Binding-site contacts:
Ligand atom C22 contacts residue PHE208 of chain 1.B at 3.7 Å (hydrophobic).
Ligand atom O5 contacts residue ASN37 of chain 1.B at 3.3 Å (h-bond).
Ligand atom C3 contacts residue PHE96 of chain 1.B at 3.7 Å (hydrophobic).
Ligand atom C6 contacts residue ALA78 of chain 1.B at 3.9 Å (hydrophobic).
Ligand atom C17 contacts residue GLN115 of chain 1.B at 3.6 Å.
Ligand atom C11 contacts residue LEU36 of chain 1.B at 3.6 Å (hydrophobic).
Ligand atom C5 contacts residue MET77 of chain 1.B at 3.7 Å (hydrophobic).
Ligand atom C3 contacts residue GLN43 of chain 1.B at 3.2 Å.
Ligand atom O1 contacts residue PHE96 of chain 1.B at 3.5 Å.
Ligand atom O1 contacts residue ARG84 of chain 1.B at 2.9 Å (salt-bridge).
Ligand atom C6 contacts residue MET77 of chain 1.B at 3.8 Å (hydrophobic).
Ligand atom O5 contacts residue PHE222 of chain 1.B at 3.8 Å.
Ligand atom O1 contacts residue GLN43 of chain 1.B at 3.2 Å (h-bond).
Ligand atom O4 contacts residue CYS209 of chain 1.B at 3.0 Å.
Ligand atom F1 contacts residue PHE96 of chain 1.B at 3.3 Å.
Ligand atom C4 contacts residue MET77 of chain 1.B at 3.7 Å (hydrophobic).
Ligand atom C13 contacts residue ASN37 of chain 1.B at 3.9 Å.
Ligand atom C18 contacts residue ASN37 of chain 1.B at 3.4 Å.
Ligand atom C19 contacts residue TRP73 of chain 1.B at 3.9 Å (hydrophobic).
Ligand atom O4 contacts residue THR212 of chain 1.B at 3.4 Å (h-bond).
Ligand atom C2 contacts residue GLN43 of chain 1.B at 3.3 Å.
Ligand atom C7 contacts residue MET74 of chain 1.B at 3.9 Å (hydrophobic).
Ligand atom O2 contacts residue LEU36 of chain 1.B at 3.7 Å.
Ligand atom C12 contacts residue ASN37 of chain 1.B at 3.2 Å.
Ligand atom C15 contacts residue MET74 of chain 1.B at 3.9 Å (hydrophobic).
Ligand atom C19 contacts residue MET77 of chain 1.B at 3.9 Å (hydrophobic).
Ligand atom C21 contacts residue THR212 of chain 1.B at 3.8 Å.
Ligand atom O2 contacts residue ASN37 of chain 1.B at 2.9 Å (h-bond).
Ligand atom C16 contacts residue GLN115 of chain 1.B at 3.8 Å.
Ligand atom O3 contacts residue GLN115 of chain 1.B at 2.5 Å (h-bond).
Ligand atom C1 contacts residue LEU36 of chain 1.B at 3.4 Å (hydrophobic).
Ligand atom O5 contacts residue VAL220 of chain 1.B at 3.8 Å.
Ligand atom C1 contacts residue GLY40 of chain 1.B at 3.6 Å.
Ligand atom C11 contacts residue ASN37 of chain 1.B at 3.5 Å.
Ligand atom C22 contacts residue GLN115 of chain 1.B at 3.0 Å.
Ligand atom C12 contacts residue LEU36 of chain 1.B at 3.8 Å (hydrophobic).
Ligand atom O5 contacts residue THR212 of chain 1.B at 2.6 Å (h-bond).
Ligand atom C21 contacts residue ASN37 of chain 1.B at 3.9 Å.
Ligand atom C19 contacts residue GLY40 of chain 1.B at 3.9 Å.
Ligand atom C4 contacts residue GLN43 of chain 1.B at 3.9 Å.

Sequence of chain 1.B:
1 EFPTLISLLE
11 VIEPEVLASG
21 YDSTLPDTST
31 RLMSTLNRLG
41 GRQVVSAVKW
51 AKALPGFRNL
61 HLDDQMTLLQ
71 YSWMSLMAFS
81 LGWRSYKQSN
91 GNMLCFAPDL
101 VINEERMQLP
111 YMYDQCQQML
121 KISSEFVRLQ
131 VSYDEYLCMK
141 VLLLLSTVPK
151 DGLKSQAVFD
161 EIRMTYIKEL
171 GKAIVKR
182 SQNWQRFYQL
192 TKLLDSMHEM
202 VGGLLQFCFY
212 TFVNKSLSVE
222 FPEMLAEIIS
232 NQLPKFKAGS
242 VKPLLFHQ

This protein binds this small molecule.
Small molecule (SMILES): C[C@@H]1C[C@H]2[C@@H]3CCC4=CC(=O)C=C[C@]4(C)[C@@]3(F)[C@@H](O)C[C@]2(C)[C@@]1(O)C(=O)CO